Sequence of chain 1.B:
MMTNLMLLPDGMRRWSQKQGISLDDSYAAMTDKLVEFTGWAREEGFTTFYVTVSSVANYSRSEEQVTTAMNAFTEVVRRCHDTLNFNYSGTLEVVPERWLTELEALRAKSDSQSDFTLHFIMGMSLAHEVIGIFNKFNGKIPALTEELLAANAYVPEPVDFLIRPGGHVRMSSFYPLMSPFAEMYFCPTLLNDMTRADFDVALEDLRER

The small molecule below binds the protein below.
Small molecule (SMILES): CC(C)=CCO[P](=O)(O)OP(=O)(O)O

Sequence of chain 1.A:
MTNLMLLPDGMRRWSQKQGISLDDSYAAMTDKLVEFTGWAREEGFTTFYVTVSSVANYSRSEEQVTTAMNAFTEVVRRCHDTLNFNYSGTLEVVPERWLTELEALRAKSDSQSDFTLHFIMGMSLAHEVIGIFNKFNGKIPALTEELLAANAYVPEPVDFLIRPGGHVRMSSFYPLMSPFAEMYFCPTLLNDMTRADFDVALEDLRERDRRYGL

Binding-site contacts:
Ligand atom C4 contacts residue THR66 of chain 1.B at 3.1 Å.
Ligand atom O2A contacts residue ASN72 of chain 1.B at 3.2 Å (h-bond).
Ligand atom PB contacts residue GLY228 of chain 1.A at 3.7 Å.
Ligand atom O3A contacts residue ARG178 of chain 1.B at 3.8 Å.
Ligand atom C1 contacts residue PHE188 of chain 1.B at 3.8 Å (hydrophobic).
Ligand atom C5 contacts residue PRO23 of chain 1.B at 3.1 Å (hydrophobic).
Ligand atom C4 contacts residue VAL67 of chain 1.B at 3.4 Å (hydrophobic).
Ligand atom O1A contacts residue GST1 of chain 1.M at 3.1 Å (h-bond).
Ligand atom C2 contacts residue GST1 of chain 1.M at 3.2 Å.
Ligand atom O3B contacts residue ARG184 of chain 1.B at 2.9 Å (salt-bridge).
Ligand atom C1 contacts residue ASP24 of chain 1.B at 3.4 Å.
Ligand atom O2A contacts residue GLY228 of chain 1.A at 3.4 Å.
Ligand atom C4 contacts residue PHE188 of chain 1.B at 3.4 Å (hydrophobic).
Ligand atom O3B contacts residue PHE195 of chain 1.A at 3.5 Å.
Ligand atom O1 contacts residue ARG178 of chain 1.B at 3.4 Å (salt-bridge).
Ligand atom C3 contacts residue PRO23 of chain 1.B at 3.3 Å (hydrophobic).
Ligand atom O1B contacts residue ARG184 of chain 1.B at 2.4 Å (salt-bridge).
Ligand atom PB contacts residue SER186 of chain 1.B at 3.6 Å.
Ligand atom C5 contacts residue PHE188 of chain 1.B at 3.5 Å (hydrophobic).
Ligand atom O1B contacts residue ARG178 of chain 1.B at 3.7 Å.
Ligand atom O1 contacts residue SER186 of chain 1.B at 3.8 Å.
Ligand atom O1 contacts residue PHE188 of chain 1.B at 3.3 Å.
Ligand atom C5 contacts residue LEU22 of chain 1.B at 3.5 Å (hydrophobic).
Ligand atom PB contacts residue ARG184 of chain 1.B at 3.2 Å.
Ligand atom C5 contacts residue THR66 of chain 1.B at 3.5 Å.
Ligand atom C4 contacts residue GST1 of chain 1.M at 3.6 Å.
Ligand atom O1A contacts residue MG1 of chain 1.L at 2.4 Å.
Ligand atom C2 contacts residue PRO23 of chain 1.B at 3.6 Å (hydrophobic).
Ligand atom O2B contacts residue GLY228 of chain 1.A at 2.6 Å (h-bond).
Ligand atom O2B contacts residue TYR227 of chain 1.A at 3.3 Å (h-bond).
Ligand atom C3 contacts residue PHE188 of chain 1.B at 3.3 Å (hydrophobic).
Ligand atom C2 contacts residue PHE188 of chain 1.B at 3.5 Å (hydrophobic).
Ligand atom PA contacts residue MG1 of chain 1.L at 3.8 Å.
Ligand atom O3B contacts residue SER186 of chain 1.B at 3.1 Å (h-bond).
Ligand atom O3A contacts residue SER186 of chain 1.B at 3.1 Å (h-bond).
Ligand atom O3B contacts residue TYR227 of chain 1.A at 3.8 Å.
Ligand atom O1B contacts residue MG1 of chain 1.L at 3.7 Å.
Ligand atom O2B contacts residue ARG226 of chain 1.A at 3.4 Å.
Ligand atom C1 contacts residue ARG178 of chain 1.B at 3.7 Å.
Ligand atom O1A contacts residue ASP24 of chain 1.B at 3.5 Å (salt-bridge).